Binding-site contacts:
Ligand atom C12 contacts residue PHE85 of chain 1.D at 4.2 Å (hydrophobic).
Ligand atom O15 contacts residue ILE278 of chain 1.D at 4.1 Å.
Ligand atom N3 contacts residue GLY279 of chain 1.D at 4.1 Å.
Ligand atom O15 contacts residue PHE89 of chain 1.D at 3.2 Å.
Ligand atom C14 contacts residue PHE85 of chain 1.D at 3.3 Å (hydrophobic).
Ligand atom C11 contacts residue VAL95 of chain 1.D at 4.3 Å (hydrophobic).
Ligand atom O10 contacts residue VAL95 of chain 1.D at 3.3 Å.
Ligand atom C13 contacts residue PHE96 of chain 1.D at 3.9 Å (hydrophobic).
Ligand atom O15 contacts residue PHE85 of chain 1.D at 4.2 Å.
Ligand atom C9 contacts residue ASN275 of chain 1.D at 3.7 Å.
Ligand atom N1 contacts residue GLY279 of chain 1.D at 3.3 Å.
Ligand atom C6 contacts residue PHE187 of chain 1.D at 3.7 Å (hydrophobic).
Ligand atom C6 contacts residue GLU282 of chain 1.D at 4.0 Å.
Ligand atom O10 contacts residue ASN275 of chain 1.D at 3.4 Å (h-bond).
Ligand atom C8 contacts residue ILE278 of chain 1.D at 4.0 Å (hydrophobic).
Ligand atom C4 contacts residue HEM1 of chain 1.K at 3.1 Å.
Ligand atom O15 contacts residue ASN275 of chain 1.D at 3.1 Å (h-bond).
Ligand atom C9 contacts residue VAL95 of chain 1.D at 3.8 Å (hydrophobic).
Ligand atom C4 contacts residue GLY279 of chain 1.D at 4.4 Å.
Ligand atom C5 contacts residue HEM1 of chain 1.K at 4.4 Å.
Ligand atom C11 contacts residue PHE89 of chain 1.D at 4.4 Å (hydrophobic).
Ligand atom C6 contacts residue GLY279 of chain 1.D at 3.4 Å.
Ligand atom C14 contacts residue PHE458 of chain 1.D at 3.6 Å (hydrophobic).
Ligand atom C11 contacts residue ASN275 of chain 1.D at 3.6 Å.
Ligand atom C6 contacts residue ILE278 of chain 1.D at 3.5 Å (hydrophobic).
Ligand atom C5 contacts residue GLY279 of chain 1.D at 4.0 Å.
Ligand atom N3 contacts residue HEM1 of chain 1.K at 2.4 Å.
Ligand atom N1 contacts residue THR283 of chain 1.D at 3.5 Å (h-bond).
Ligand atom C9 contacts residue GLY279 of chain 1.D at 4.0 Å.
Ligand atom C2 contacts residue GLY279 of chain 1.D at 3.2 Å.
Ligand atom C8 contacts residue GLY279 of chain 1.D at 4.3 Å.
Ligand atom C13 contacts residue PHE85 of chain 1.D at 4.0 Å (hydrophobic).
Ligand atom C2 contacts residue HEM1 of chain 1.K at 3.4 Å.
Ligand atom C12 contacts residue ILE278 of chain 1.D at 4.0 Å (hydrophobic).
Ligand atom C2 contacts residue THR283 of chain 1.D at 2.9 Å.
Ligand atom N3 contacts residue THR283 of chain 1.D at 3.9 Å.
Ligand atom C6 contacts residue THR283 of chain 1.D at 3.5 Å.
Ligand atom C13 contacts residue VAL95 of chain 1.D at 4.4 Å (hydrophobic).
Ligand atom C14 contacts residue PHE96 of chain 1.D at 4.2 Å (hydrophobic).
Ligand atom C11 contacts residue ILE278 of chain 1.D at 4.2 Å (hydrophobic).

A protein and the small-molecule ligand that binds it are described below.
Small molecule (SMILES): CC[C@@H]1C(=O)OC[C@@H]1Cc1cncn1C

Sequence of chain 1.D:
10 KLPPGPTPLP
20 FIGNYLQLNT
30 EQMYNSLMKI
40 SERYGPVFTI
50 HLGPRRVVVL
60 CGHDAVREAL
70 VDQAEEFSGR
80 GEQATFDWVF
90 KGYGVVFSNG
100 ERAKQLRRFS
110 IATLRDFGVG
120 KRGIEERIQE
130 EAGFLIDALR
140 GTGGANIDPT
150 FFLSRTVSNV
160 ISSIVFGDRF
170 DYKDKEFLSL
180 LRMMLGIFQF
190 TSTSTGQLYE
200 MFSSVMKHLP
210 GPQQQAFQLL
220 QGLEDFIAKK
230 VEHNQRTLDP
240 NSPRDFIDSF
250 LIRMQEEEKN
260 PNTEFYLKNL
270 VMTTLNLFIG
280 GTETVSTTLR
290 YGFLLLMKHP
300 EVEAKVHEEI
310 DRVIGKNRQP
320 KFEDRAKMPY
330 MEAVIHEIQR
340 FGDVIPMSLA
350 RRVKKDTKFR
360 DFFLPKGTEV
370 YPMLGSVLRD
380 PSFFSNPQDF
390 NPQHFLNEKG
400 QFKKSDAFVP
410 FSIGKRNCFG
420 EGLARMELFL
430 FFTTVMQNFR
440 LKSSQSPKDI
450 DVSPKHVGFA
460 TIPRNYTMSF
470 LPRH